Binding-site contacts:
Ligand atom O20 contacts residue ASN142 of chain 1.B at 3.4 Å (h-bond).
Ligand atom C11 contacts residue TRP94 of chain 1.B at 3.6 Å (hydrophobic).
Ligand atom O28 contacts residue ARG138 of chain 1.B at 3.7 Å.
Ligand atom C13 contacts residue VAL61 of chain 1.B at 3.7 Å (hydrophobic).
Ligand atom N18 contacts residue LEU38 of chain 1.B at 3.7 Å.
Ligand atom C13 contacts residue TRP94 of chain 1.B at 3.6 Å (hydrophobic).
Ligand atom O08 contacts residue SER97 of chain 1.B at 2.7 Å (h-bond).
Ligand atom C12 contacts residue THR59 of chain 1.B at 3.9 Å.
Ligand atom N21 contacts residue THR59 of chain 1.B at 3.7 Å.
Ligand atom C19 contacts residue ASN36 of chain 1.B at 3.8 Å.
Ligand atom C19 contacts residue LEU38 of chain 1.B at 3.6 Å (hydrophobic).
Ligand atom C16 contacts residue TRP121 of chain 1.B at 3.5 Å (hydrophobic).
Ligand atom C01 contacts residue ARG138 of chain 1.B at 3.1 Å.
Ligand atom C10 contacts residue PHE96 of chain 1.B at 3.4 Å (hydrophobic).
Ligand atom C10 contacts residue TRP94 of chain 1.B at 3.8 Å (hydrophobic).
Ligand atom C04 contacts residue LEU123 of chain 1.B at 3.6 Å (hydrophobic).
Ligand atom C17 contacts residue TRP121 of chain 1.B at 3.7 Å (hydrophobic).
Ligand atom C07 contacts residue SER97 of chain 1.B at 3.7 Å.
Ligand atom C09 contacts residue PHE96 of chain 1.B at 3.4 Å (hydrophobic).
Ligand atom C19 contacts residue TYR57 of chain 1.B at 3.5 Å (hydrophobic).
Ligand atom O20 contacts residue SER40 of chain 1.B at 2.9 Å (h-bond).
Ligand atom N18 contacts residue ASN142 of chain 1.B at 2.5 Å (h-bond).
Ligand atom N18 contacts residue TRP121 of chain 1.B at 3.8 Å.
Ligand atom N21 contacts residue SER40 of chain 1.B at 3.9 Å.
Ligand atom S15 contacts residue THR101 of chain 1.B at 3.7 Å.
Ligand atom C13 contacts residue THR59 of chain 1.B at 3.3 Å.
Ligand atom C17 contacts residue ASN142 of chain 1.B at 3.6 Å.
Ligand atom C19 contacts residue SER40 of chain 1.B at 3.7 Å.
Ligand atom C14 contacts residue TRP134 of chain 1.D at 3.7 Å (hydrophobic).
Ligand atom C19 contacts residue ASN142 of chain 1.B at 3.4 Å.
Ligand atom C22 contacts residue TRP134 of chain 1.D at 3.7 Å (hydrophobic).
Ligand atom O20 contacts residue ASN36 of chain 1.B at 2.8 Å (h-bond).
Ligand atom C03 contacts residue THR62 of chain 1.B at 3.9 Å.
Ligand atom C25 contacts residue SER125 of chain 1.B at 3.4 Å.
Ligand atom C25 contacts residue SER99 of chain 1.B at 3.7 Å.
Ligand atom C09 contacts residue THR62 of chain 1.B at 3.8 Å.
Ligand atom C12 contacts residue VAL61 of chain 1.B at 3.5 Å (hydrophobic).
Ligand atom O20 contacts residue TYR57 of chain 1.B at 2.8 Å (h-bond).
Ligand atom C05 contacts residue SER99 of chain 1.B at 3.8 Å.
Ligand atom N21 contacts residue LEU38 of chain 1.B at 3.9 Å.

Sequence of chain 1.D:
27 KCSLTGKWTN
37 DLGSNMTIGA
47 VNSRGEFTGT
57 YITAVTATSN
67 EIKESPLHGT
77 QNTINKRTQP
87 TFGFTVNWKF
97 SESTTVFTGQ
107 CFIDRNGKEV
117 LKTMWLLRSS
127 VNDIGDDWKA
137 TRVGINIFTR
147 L

This small molecule binds to this protein.
Small molecule (SMILES): CC1(C)CC(NC(=O)CCCCC[C@@H]2SC[C@@H]3NC(=O)N[C@@H]32)CC(C)(C)N1O

Sequence of chain 1.B:
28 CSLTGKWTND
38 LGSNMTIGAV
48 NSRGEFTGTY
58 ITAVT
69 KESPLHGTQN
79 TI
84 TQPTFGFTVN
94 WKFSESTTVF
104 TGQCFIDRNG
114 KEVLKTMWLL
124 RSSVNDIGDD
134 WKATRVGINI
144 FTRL